This protein binds this small molecule.
Small molecule (SMILES): OC[C@H]1O[C@H](O)[C@@H](O)[C@@H](O)[C@@H]1O

Sequence of chain 1.A:
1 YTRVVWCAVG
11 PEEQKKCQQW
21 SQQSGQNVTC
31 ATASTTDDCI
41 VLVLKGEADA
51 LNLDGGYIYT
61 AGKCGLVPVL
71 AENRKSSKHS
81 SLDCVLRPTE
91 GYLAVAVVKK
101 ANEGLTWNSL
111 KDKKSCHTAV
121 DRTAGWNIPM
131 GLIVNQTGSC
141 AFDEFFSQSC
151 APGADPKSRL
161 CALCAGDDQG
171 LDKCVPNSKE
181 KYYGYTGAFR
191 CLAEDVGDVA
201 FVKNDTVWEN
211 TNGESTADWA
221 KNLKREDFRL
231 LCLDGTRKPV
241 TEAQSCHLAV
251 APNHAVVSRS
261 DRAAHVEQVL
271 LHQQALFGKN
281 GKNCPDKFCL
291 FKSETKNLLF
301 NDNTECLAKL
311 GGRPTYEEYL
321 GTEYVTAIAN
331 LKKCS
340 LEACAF

Binding-site contacts:
Ligand atom O2 contacts residue PRO252 of chain 1.A at 4.4 Å.
Ligand atom O6 contacts residue PRO252 of chain 1.A at 3.9 Å.
Ligand atom C4 contacts residue GLY321 of chain 1.A at 4.4 Å.
Ligand atom C4 contacts residue TYR319 of chain 1.A at 3.4 Å (hydrophobic).
Ligand atom O4 contacts residue GLU318 of chain 1.A at 3.1 Å (salt-bridge).
Ligand atom O6 contacts residue TYR319 of chain 1.A at 2.5 Å (h-bond).
Ligand atom C4 contacts residue GLU318 of chain 1.A at 3.9 Å.
Ligand atom O2 contacts residue LEU320 of chain 1.A at 3.2 Å (h-bond).
Ligand atom O5 contacts residue TYR319 of chain 1.A at 4.2 Å.
Ligand atom O3 contacts residue GLY321 of chain 1.A at 3.3 Å.
Ligand atom C6 contacts residue TYR319 of chain 1.A at 3.4 Å (hydrophobic).
Ligand atom C3 contacts residue GLY321 of chain 1.A at 4.3 Å.
Ligand atom O2 contacts residue GLY321 of chain 1.A at 4.0 Å.
Ligand atom O3 contacts residue GLU318 of chain 1.A at 4.4 Å.
Ligand atom O1 contacts residue VAL250 of chain 1.A at 3.6 Å.
Ligand atom O5 contacts residue PRO252 of chain 1.A at 4.3 Å.
Ligand atom C5 contacts residue TYR319 of chain 1.A at 3.8 Å (hydrophobic).
Ligand atom C6 contacts residue THR89 of chain 1.A at 4.3 Å.
Ligand atom O4 contacts residue TYR319 of chain 1.A at 3.8 Å.